Sequence of chain 4.A:
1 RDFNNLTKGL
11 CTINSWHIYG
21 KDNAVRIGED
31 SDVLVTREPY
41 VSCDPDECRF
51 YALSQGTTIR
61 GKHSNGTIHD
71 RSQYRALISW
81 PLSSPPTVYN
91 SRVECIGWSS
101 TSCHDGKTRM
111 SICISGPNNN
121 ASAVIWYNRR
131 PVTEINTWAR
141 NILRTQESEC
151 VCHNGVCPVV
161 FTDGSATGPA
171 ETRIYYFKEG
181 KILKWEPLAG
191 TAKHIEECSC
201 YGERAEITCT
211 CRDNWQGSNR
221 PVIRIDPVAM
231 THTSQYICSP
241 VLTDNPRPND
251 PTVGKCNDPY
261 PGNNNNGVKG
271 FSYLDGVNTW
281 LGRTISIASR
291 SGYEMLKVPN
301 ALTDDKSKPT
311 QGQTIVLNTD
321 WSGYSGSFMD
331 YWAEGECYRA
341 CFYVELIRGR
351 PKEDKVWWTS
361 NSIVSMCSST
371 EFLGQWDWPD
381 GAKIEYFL

Binding-site contacts:
Ligand atom N2 contacts residue ASN65 of chain 4.A at 2.8 Å (h-bond).
Ligand atom C1 contacts residue ASN65 of chain 4.A at 1.4 Å.
Ligand atom O3 contacts residue TRP357 of chain 4.A at 3.7 Å.
Ligand atom C2 contacts residue ASN65 of chain 4.A at 2.4 Å.
Ligand atom C4 contacts residue ASN65 of chain 4.A at 4.2 Å.
Ligand atom C5 contacts residue ASN65 of chain 4.A at 3.6 Å.
Ligand atom C3 contacts residue ASN65 of chain 4.A at 3.7 Å.
Ligand atom C1 contacts residue TRP357 of chain 4.A at 3.8 Å (hydrophobic).
Ligand atom C8 contacts residue TRP357 of chain 4.A at 3.4 Å (hydrophobic).
Ligand atom C4 contacts residue TRP357 of chain 4.A at 4.4 Å (hydrophobic).
Ligand atom C7 contacts residue ASN65 of chain 4.A at 3.4 Å.
Ligand atom O4 contacts residue TRP357 of chain 4.A at 4.3 Å.
Ligand atom N2 contacts residue TRP357 of chain 4.A at 3.5 Å (h-bond).
Ligand atom C5 contacts residue TRP357 of chain 4.A at 3.9 Å (hydrophobic).
Ligand atom C3 contacts residue TRP357 of chain 4.A at 3.9 Å (hydrophobic).
Ligand atom C8 contacts residue ASN65 of chain 4.A at 4.5 Å.
Ligand atom O5 contacts residue ASN65 of chain 4.A at 2.4 Å (h-bond).
Ligand atom O7 contacts residue ASN65 of chain 4.A at 3.7 Å.
Ligand atom C2 contacts residue TRP357 of chain 4.A at 3.9 Å (hydrophobic).
Ligand atom O5 contacts residue TRP357 of chain 4.A at 4.3 Å.
Ligand atom C7 contacts residue TRP357 of chain 4.A at 4.0 Å (hydrophobic).

The small molecule below binds the protein below.
Small molecule (SMILES): CC(=O)N[C@H]1[C@H](O[C@H]2[C@H](O)[C@@H](NC(C)=O)CO[C@@H]2CO)O[C@H](CO)[C@@H](O)[C@@H]1O